Binding-site contacts:
Ligand atom C1 contacts residue ASP416 of chain 1.A at 2.8 Å.
Ligand atom O4 contacts residue CYS441 of chain 1.A at 2.8 Å (h-bond).
Ligand atom C6 contacts residue TRP448 of chain 1.A at 3.2 Å (hydrophobic).
Ligand atom C3 contacts residue CYS441 of chain 1.A at 4.4 Å (hydrophobic).
Ligand atom O6 contacts residue TRP448 of chain 1.A at 3.2 Å (h-bond).
Ligand atom C2 contacts residue ASP416 of chain 1.A at 3.1 Å.
Ligand atom C3 contacts residue TRP448 of chain 1.A at 4.2 Å (hydrophobic).
Ligand atom O5 contacts residue ASP416 of chain 1.A at 3.4 Å (salt-bridge).
Ligand atom O2 contacts residue VAL385 of chain 1.A at 3.2 Å.
Ligand atom O3 contacts residue VAL385 of chain 1.A at 4.2 Å.
Ligand atom O3 contacts residue TRP448 of chain 1.A at 4.2 Å.
Ligand atom C4 contacts residue TRP449 of chain 1.A at 3.9 Å (hydrophobic).
Ligand atom O4 contacts residue TRP449 of chain 1.A at 3.9 Å.
Ligand atom C6 contacts residue TRP449 of chain 1.A at 3.4 Å (hydrophobic).
Ligand atom C5 contacts residue TRP449 of chain 1.A at 4.0 Å (hydrophobic).
Ligand atom C3 contacts residue ASP416 of chain 1.A at 4.5 Å.
Ligand atom O1 contacts residue ASP416 of chain 1.A at 3.7 Å.
Ligand atom O4 contacts residue TRP448 of chain 1.A at 2.5 Å (h-bond).
Ligand atom C5 contacts residue TRP448 of chain 1.A at 3.9 Å (hydrophobic).
Ligand atom C4 contacts residue CYS441 of chain 1.A at 3.9 Å (hydrophobic).
Ligand atom O5 contacts residue TRP449 of chain 1.A at 4.3 Å.
Ligand atom C2 contacts residue VAL385 of chain 1.A at 4.4 Å (hydrophobic).
Ligand atom O3 contacts residue CYS441 of chain 1.A at 3.8 Å.
Ligand atom O2 contacts residue ASP416 of chain 1.A at 2.6 Å (salt-bridge).
Ligand atom C4 contacts residue TRP448 of chain 1.A at 3.7 Å (hydrophobic).

A small-molecule ligand and the protein it binds are described below.
Small molecule (SMILES): OC[C@H]1O[C@H](O)[C@@H](O)[C@@H](O)[C@@H]1O

Sequence of chain 1.A:
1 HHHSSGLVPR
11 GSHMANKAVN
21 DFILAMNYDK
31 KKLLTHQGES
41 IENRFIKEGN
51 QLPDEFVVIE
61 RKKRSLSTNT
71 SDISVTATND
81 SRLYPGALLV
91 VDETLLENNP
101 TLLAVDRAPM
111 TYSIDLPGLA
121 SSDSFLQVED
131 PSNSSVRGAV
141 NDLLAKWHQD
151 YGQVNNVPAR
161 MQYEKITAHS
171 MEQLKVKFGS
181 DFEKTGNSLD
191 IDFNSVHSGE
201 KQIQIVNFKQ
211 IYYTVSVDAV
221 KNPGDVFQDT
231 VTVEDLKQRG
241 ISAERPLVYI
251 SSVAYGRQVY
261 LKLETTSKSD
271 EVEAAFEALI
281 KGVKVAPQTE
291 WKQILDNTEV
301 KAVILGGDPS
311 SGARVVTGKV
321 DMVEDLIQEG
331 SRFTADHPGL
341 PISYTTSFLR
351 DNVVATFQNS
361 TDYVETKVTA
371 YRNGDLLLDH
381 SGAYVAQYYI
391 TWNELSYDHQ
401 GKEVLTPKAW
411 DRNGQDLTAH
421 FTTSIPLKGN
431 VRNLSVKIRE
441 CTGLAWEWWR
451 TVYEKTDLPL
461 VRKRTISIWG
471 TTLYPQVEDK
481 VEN